Sequence of chain 1.A:
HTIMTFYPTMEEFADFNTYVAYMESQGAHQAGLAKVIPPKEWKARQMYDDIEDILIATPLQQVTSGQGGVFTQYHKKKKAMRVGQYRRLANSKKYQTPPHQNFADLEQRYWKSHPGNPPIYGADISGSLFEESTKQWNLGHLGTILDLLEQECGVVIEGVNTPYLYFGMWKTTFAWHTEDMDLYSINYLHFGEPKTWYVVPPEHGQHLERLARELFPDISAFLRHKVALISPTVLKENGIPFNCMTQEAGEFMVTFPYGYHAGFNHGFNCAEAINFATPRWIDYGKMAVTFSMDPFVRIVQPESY

This protein binds this small molecule.
Small molecule (SMILES): O=C(O)c1ccnc(C(=O)O)c1

Binding-site contacts:
Ligand atom O42 contacts residue LYS229 of chain 1.A at 2.6 Å (salt-bridge).
Ligand atom C3 contacts residue TYR200 of chain 1.A at 4.0 Å (hydrophobic).
Ligand atom C2 contacts residue LYS264 of chain 1.A at 3.9 Å.
Ligand atom C6 contacts residue PHE208 of chain 1.A at 3.5 Å (hydrophobic).
Ligand atom C3 contacts residue PHE208 of chain 1.A at 4.0 Å (hydrophobic).
Ligand atom C21 contacts residue NI1 of chain 1.D at 2.8 Å.
Ligand atom O41 contacts residue TYR200 of chain 1.A at 3.6 Å.
Ligand atom N1 contacts residue HIS299 of chain 1.A at 3.4 Å (h-bond).
Ligand atom C21 contacts residue LYS264 of chain 1.A at 3.6 Å.
Ligand atom N1 contacts residue PHE208 of chain 1.A at 4.1 Å.
Ligand atom C5 contacts residue TRP231 of chain 1.A at 3.8 Å (hydrophobic).
Ligand atom C6 contacts residue NI1 of chain 1.D at 3.2 Å.
Ligand atom O41 contacts residue TYR155 of chain 1.A at 2.6 Å (h-bond).
Ligand atom C3 contacts residue LYS264 of chain 1.A at 3.7 Å.
Ligand atom C2 contacts residue NI1 of chain 1.D at 2.9 Å.
Ligand atom O41 contacts residue PHE208 of chain 1.A at 3.6 Å.
Ligand atom O21 contacts residue TYR200 of chain 1.A at 3.5 Å (h-bond).
Ligand atom O21 contacts residue HIS211 of chain 1.A at 4.1 Å.
Ligand atom C41 contacts residue LYS229 of chain 1.A at 3.7 Å.
Ligand atom C21 contacts residue GLU213 of chain 1.A at 4.2 Å.
Ligand atom C6 contacts residue TRP231 of chain 1.A at 3.5 Å (hydrophobic).
Ligand atom C41 contacts residue TYR200 of chain 1.A at 4.1 Å (hydrophobic).
Ligand atom O42 contacts residue ASN221 of chain 1.A at 3.8 Å.
Ligand atom C5 contacts residue PHE208 of chain 1.A at 3.3 Å (hydrophobic).
Ligand atom O21 contacts residue NI1 of chain 1.D at 4.0 Å.
Ligand atom O42 contacts residue PHE208 of chain 1.A at 3.6 Å.
Ligand atom C6 contacts residue HIS211 of chain 1.A at 3.9 Å.
Ligand atom O22 contacts residue GLU213 of chain 1.A at 2.9 Å (salt-bridge).
Ligand atom O22 contacts residue HIS211 of chain 1.A at 2.9 Å (h-bond).
Ligand atom C2 contacts residue HIS211 of chain 1.A at 3.6 Å.
Ligand atom C41 contacts residue TYR155 of chain 1.A at 3.1 Å (hydrophobic).
Ligand atom C21 contacts residue HIS211 of chain 1.A at 3.3 Å.
Ligand atom C6 contacts residue HIS299 of chain 1.A at 3.6 Å.
Ligand atom O21 contacts residue LYS264 of chain 1.A at 2.7 Å (salt-bridge).
Ligand atom O22 contacts residue NI1 of chain 1.D at 2.1 Å (h-bond).
Ligand atom C41 contacts residue PHE208 of chain 1.A at 3.4 Å (hydrophobic).
Ligand atom N1 contacts residue HIS211 of chain 1.A at 3.2 Å (h-bond).
Ligand atom N1 contacts residue NI1 of chain 1.D at 2.2 Å (h-bond).
Ligand atom O42 contacts residue TYR155 of chain 1.A at 3.1 Å (h-bond).
Ligand atom C4 contacts residue PHE208 of chain 1.A at 3.5 Å (hydrophobic).